This small molecule binds to this protein.
Small molecule (SMILES): O=c1cc(-c2ccc(O)cc2)oc2cc(O)cc(O)c12

Sequence of chain 1.B:
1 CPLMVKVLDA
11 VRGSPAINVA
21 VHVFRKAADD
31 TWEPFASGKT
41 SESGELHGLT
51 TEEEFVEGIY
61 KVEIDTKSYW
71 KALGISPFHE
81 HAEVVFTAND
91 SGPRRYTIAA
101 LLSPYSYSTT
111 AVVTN

Binding-site contacts:
Ligand atom OAB contacts residue SER108 of chain 2.B at 3.3 Å (h-bond).
Ligand atom CAP contacts residue AGI1 of chain 2.E at 0.1 Å.
Ligand atom OAB contacts residue LEU101 of chain 1.B at 3.5 Å.
Ligand atom CAR contacts residue AGI1 of chain 2.E at 0.2 Å.
Ligand atom CAT contacts residue LYS6 of chain 2.B at 3.6 Å.
Ligand atom CAK contacts residue LYS6 of chain 2.B at 3.7 Å.
Ligand atom CAM contacts residue AGI1 of chain 2.E at 0.0 Å.
Ligand atom CAT contacts residue LYS6 of chain 1.B at 3.5 Å.
Ligand atom OAB contacts residue AGI1 of chain 2.E at 0.1 Å (h-bond).
Ligand atom OAL contacts residue LEU8 of chain 2.B at 3.3 Å.
Ligand atom OAD contacts residue AGI1 of chain 2.E at 0.2 Å.
Ligand atom CAQ contacts residue AGI1 of chain 2.E at 0.1 Å.
Ligand atom CAO contacts residue AGI1 of chain 2.E at 0.1 Å.
Ligand atom OAC contacts residue THR97 of chain 1.B at 3.6 Å.
Ligand atom CAF contacts residue LEU101 of chain 2.B at 3.7 Å (hydrophobic).
Ligand atom CAH contacts residue AGI1 of chain 2.E at 0.1 Å.
Ligand atom OAC contacts residue AGI1 of chain 2.E at 2.2 Å (h-bond).
Ligand atom CAE contacts residue AGI1 of chain 2.E at 0.0 Å.
Ligand atom OAC contacts residue LYS6 of chain 2.B at 3.4 Å (salt-bridge).
Ligand atom OAL contacts residue AGI1 of chain 2.E at 0.2 Å.
Ligand atom CAJ contacts residue LEU8 of chain 1.B at 3.2 Å (hydrophobic).
Ligand atom CAJ contacts residue AGI1 of chain 2.E at 0.2 Å.
Ligand atom OAD contacts residue LYS6 of chain 1.B at 3.0 Å (salt-bridge).
Ligand atom OAB contacts residue LEU101 of chain 2.B at 3.5 Å.
Ligand atom CAN contacts residue LYS6 of chain 2.B at 3.1 Å.
Ligand atom OAB contacts residue SER108 of chain 1.B at 3.3 Å (h-bond).
Ligand atom CAS contacts residue AGI1 of chain 2.E at 0.2 Å.
Ligand atom CAT contacts residue AGI1 of chain 2.E at 0.1 Å.
Ligand atom CAI contacts residue LYS6 of chain 1.B at 3.7 Å.
Ligand atom OAD contacts residue LYS6 of chain 2.B at 3.5 Å.
Ligand atom CAO contacts residue LYS6 of chain 2.B at 3.2 Å.
Ligand atom CAI contacts residue AGI1 of chain 2.E at 0.2 Å.
Ligand atom CAF contacts residue AGI1 of chain 2.E at 0.0 Å.
Ligand atom CAO contacts residue LYS6 of chain 1.B at 3.4 Å.
Ligand atom CAI contacts residue LYS6 of chain 2.B at 2.9 Å.
Ligand atom CAK contacts residue AGI1 of chain 2.E at 0.1 Å.
Ligand atom CAG contacts residue AGI1 of chain 2.E at 0.1 Å.
Ligand atom CAN contacts residue AGI1 of chain 2.E at 1.3 Å.
Ligand atom CAE contacts residue LEU101 of chain 1.B at 3.7 Å (hydrophobic).
Ligand atom OAA contacts residue AGI1 of chain 2.E at 0.1 Å.

Sequence of chain 2.B:
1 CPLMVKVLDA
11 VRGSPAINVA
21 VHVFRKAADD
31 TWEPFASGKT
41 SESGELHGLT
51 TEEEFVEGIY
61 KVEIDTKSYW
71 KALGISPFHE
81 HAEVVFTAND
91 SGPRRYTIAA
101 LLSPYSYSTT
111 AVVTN